A protein and the small-molecule ligand that binds it are described below.
Small molecule (SMILES): COc1ccc(OCc2ccc(COc3c(Cl)cccc3Cl)cc2)c(Cl)c1

Sequence of chain 1.C:
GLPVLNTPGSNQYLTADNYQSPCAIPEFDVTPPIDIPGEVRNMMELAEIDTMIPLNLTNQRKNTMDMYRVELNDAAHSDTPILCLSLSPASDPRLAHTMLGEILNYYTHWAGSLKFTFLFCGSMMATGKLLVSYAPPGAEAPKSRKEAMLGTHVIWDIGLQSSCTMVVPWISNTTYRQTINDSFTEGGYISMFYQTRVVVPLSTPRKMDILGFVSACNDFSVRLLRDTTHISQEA

Sequence of chain 1.A:
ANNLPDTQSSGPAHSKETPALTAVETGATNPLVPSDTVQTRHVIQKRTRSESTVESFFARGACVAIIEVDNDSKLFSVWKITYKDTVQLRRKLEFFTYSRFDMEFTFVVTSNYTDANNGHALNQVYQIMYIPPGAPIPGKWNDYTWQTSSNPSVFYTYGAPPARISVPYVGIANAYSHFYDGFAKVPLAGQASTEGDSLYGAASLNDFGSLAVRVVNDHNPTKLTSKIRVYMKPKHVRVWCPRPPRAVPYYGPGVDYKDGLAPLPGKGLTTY

Binding-site contacts:
Ligand atom C3 contacts residue MET132 of chain 1.A at 3.7 Å (hydrophobic).
Ligand atom C10 contacts residue TYR159 of chain 1.A at 3.5 Å (hydrophobic).
Ligand atom C11 contacts residue ILE110 of chain 1.A at 3.8 Å (hydrophobic).
Ligand atom C19 contacts residue LEU240 of chain 1.A at 3.8 Å (hydrophobic).
Ligand atom O2 contacts residue VAL196 of chain 1.A at 3.4 Å.
Ligand atom CL2 contacts residue ILE25 of chain 1.C at 3.4 Å.
Ligand atom C2 contacts residue PHE237 of chain 1.A at 3.6 Å (hydrophobic).
Ligand atom C5 contacts residue TYR112 of chain 1.A at 3.5 Å (hydrophobic).
Ligand atom C7 contacts residue MET132 of chain 1.A at 3.3 Å (hydrophobic).
Ligand atom O3 contacts residue TYR112 of chain 1.A at 3.6 Å.
Ligand atom O1 contacts residue MET132 of chain 1.A at 3.7 Å.
Ligand atom C12 contacts residue PHE134 of chain 1.A at 3.8 Å (hydrophobic).
Ligand atom C16 contacts residue ALA24 of chain 1.C at 3.8 Å (hydrophobic).
Ligand atom C21 contacts residue TYR205 of chain 1.A at 3.8 Å (hydrophobic).
Ligand atom CL2 contacts residue TYR159 of chain 1.A at 3.6 Å.
Ligand atom C13 contacts residue MET132 of chain 1.A at 3.4 Å (hydrophobic).
Ligand atom C17 contacts residue TYR159 of chain 1.A at 3.7 Å (hydrophobic).
Ligand atom C14 contacts residue TYR159 of chain 1.A at 3.5 Å (hydrophobic).
Ligand atom C1 contacts residue TYR205 of chain 1.A at 3.8 Å (hydrophobic).
Ligand atom C20 contacts residue LEU240 of chain 1.A at 3.8 Å (hydrophobic).
Ligand atom O1 contacts residue ILE110 of chain 1.A at 3.7 Å.
Ligand atom C8 contacts residue MET132 of chain 1.A at 3.4 Å (hydrophobic).
Ligand atom C6 contacts residue TYR112 of chain 1.A at 3.7 Å (hydrophobic).
Ligand atom C20 contacts residue ILE194 of chain 1.A at 3.8 Å (hydrophobic).
Ligand atom C4 contacts residue MET132 of chain 1.A at 3.8 Å (hydrophobic).
Ligand atom C16 contacts residue TYR159 of chain 1.A at 3.8 Å (hydrophobic).
Ligand atom C12 contacts residue ILE110 of chain 1.A at 3.8 Å (hydrophobic).
Ligand atom O3 contacts residue PHE130 of chain 1.A at 3.6 Å.
Ligand atom C9 contacts residue PHE237 of chain 1.A at 3.7 Å (hydrophobic).
Ligand atom CL3 contacts residue PHE134 of chain 1.A at 3.8 Å.
Ligand atom C21 contacts residue HIS207 of chain 1.A at 3.6 Å.
Ligand atom C17 contacts residue ALA24 of chain 1.C at 3.7 Å (hydrophobic).
Ligand atom O1 contacts residue PHE237 of chain 1.A at 3.8 Å.
Ligand atom CL3 contacts residue LEU240 of chain 1.A at 3.8 Å.
Ligand atom C7 contacts residue PHE237 of chain 1.A at 3.5 Å (hydrophobic).
Ligand atom CL2 contacts residue ALA24 of chain 1.C at 3.5 Å.
Ligand atom C13 contacts residue ILE110 of chain 1.A at 3.7 Å (hydrophobic).
Ligand atom C13 contacts residue PHE134 of chain 1.A at 3.7 Å (hydrophobic).
Ligand atom C21 contacts residue SER128 of chain 1.A at 3.8 Å.
Ligand atom C9 contacts residue VAL199 of chain 1.A at 3.6 Å (hydrophobic).